Sequence of chain 1.A:
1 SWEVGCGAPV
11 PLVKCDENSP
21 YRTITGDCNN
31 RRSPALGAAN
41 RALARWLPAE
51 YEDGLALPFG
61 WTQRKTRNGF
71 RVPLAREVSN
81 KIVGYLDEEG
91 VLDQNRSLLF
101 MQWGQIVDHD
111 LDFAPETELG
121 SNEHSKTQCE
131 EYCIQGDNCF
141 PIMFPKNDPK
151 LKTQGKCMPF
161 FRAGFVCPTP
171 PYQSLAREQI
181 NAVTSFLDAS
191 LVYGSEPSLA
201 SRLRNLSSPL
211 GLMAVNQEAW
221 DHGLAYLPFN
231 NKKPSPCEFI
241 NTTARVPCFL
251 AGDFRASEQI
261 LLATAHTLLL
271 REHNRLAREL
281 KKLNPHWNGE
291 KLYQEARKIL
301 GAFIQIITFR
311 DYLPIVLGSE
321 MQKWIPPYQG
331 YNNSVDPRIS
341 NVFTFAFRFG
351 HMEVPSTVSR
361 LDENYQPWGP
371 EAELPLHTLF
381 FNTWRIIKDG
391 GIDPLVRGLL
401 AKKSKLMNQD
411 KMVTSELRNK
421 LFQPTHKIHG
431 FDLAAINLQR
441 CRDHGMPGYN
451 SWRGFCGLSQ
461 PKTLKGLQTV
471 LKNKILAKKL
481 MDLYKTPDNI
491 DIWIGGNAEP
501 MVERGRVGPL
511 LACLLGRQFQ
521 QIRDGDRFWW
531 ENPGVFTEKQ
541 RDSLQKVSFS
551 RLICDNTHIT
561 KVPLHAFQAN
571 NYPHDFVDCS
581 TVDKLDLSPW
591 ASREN

The protein below binds the small molecule below.
Small molecule (SMILES): CC(=O)N[C@H]1[C@H](O[C@H]2[C@H](O)[C@@H](NC(C)=O)CO[C@@H]2CO)O[C@H](CO)[C@@H](O)[C@@H]1O

Binding-site contacts:
Ligand atom O7 contacts residue TRP384 of chain 1.A at 3.3 Å.
Ligand atom C7 contacts residue TRP384 of chain 1.A at 4.3 Å (hydrophobic).
Ligand atom C4 contacts residue TRP384 of chain 1.A at 4.2 Å (hydrophobic).
Ligand atom C3 contacts residue ASN241 of chain 1.A at 3.8 Å.
Ligand atom O5 contacts residue ASN241 of chain 1.A at 2.2 Å (h-bond).
Ligand atom O6 contacts residue TRP384 of chain 1.A at 4.4 Å.
Ligand atom C5 contacts residue TRP384 of chain 1.A at 4.3 Å (hydrophobic).
Ligand atom N2 contacts residue ASN241 of chain 1.A at 3.0 Å (h-bond).
Ligand atom C1 contacts residue ALA244 of chain 1.A at 4.0 Å (hydrophobic).
Ligand atom C1 contacts residue ASN241 of chain 1.A at 1.4 Å.
Ligand atom C4 contacts residue ASN241 of chain 1.A at 4.2 Å.
Ligand atom C1 contacts residue TRP384 of chain 1.A at 4.3 Å (hydrophobic).
Ligand atom C6 contacts residue LYS388 of chain 1.A at 4.4 Å.
Ligand atom C5 contacts residue ALA244 of chain 1.A at 4.5 Å (hydrophobic).
Ligand atom C2 contacts residue TRP384 of chain 1.A at 3.9 Å (hydrophobic).
Ligand atom O6 contacts residue ALA244 of chain 1.A at 3.5 Å.
Ligand atom O7 contacts residue ASN241 of chain 1.A at 3.5 Å (h-bond).
Ligand atom C6 contacts residue TRP384 of chain 1.A at 4.3 Å (hydrophobic).
Ligand atom C2 contacts residue ASN241 of chain 1.A at 2.5 Å.
Ligand atom C7 contacts residue ASN241 of chain 1.A at 3.4 Å.
Ligand atom C5 contacts residue ASN241 of chain 1.A at 3.6 Å.
Ligand atom O5 contacts residue TRP384 of chain 1.A at 3.8 Å.
Ligand atom O5 contacts residue ALA244 of chain 1.A at 3.5 Å.
Ligand atom O6 contacts residue LYS388 of chain 1.A at 3.3 Å.